A protein and the small-molecule ligand that binds it are described below.
Small molecule (SMILES): Cc1onc(-c2cccnc2Cl)c1C(=O)N1CCN(c2ccc([N+](=O)[O-])cc2Cl)CC1

Binding-site contacts:
Ligand atom C17 contacts residue ASN302 of chain 1.A at 3.5 Å.
Ligand atom C9 contacts residue ASN302 of chain 1.A at 3.7 Å.
Ligand atom C6 contacts residue TYR282 of chain 1.A at 3.7 Å (hydrophobic).
Ligand atom O29 contacts residue GLU46 of chain 1.B at 3.2 Å (salt-bridge).
Ligand atom CL31 contacts residue ARG92 of chain 1.B at 3.2 Å.
Ligand atom O28 contacts residue ASP295 of chain 1.A at 3.0 Å (salt-bridge).
Ligand atom N23 contacts residue ASN302 of chain 1.A at 3.6 Å.
Ligand atom O27 contacts residue SER369 of chain 1.B at 2.4 Å (h-bond).
Ligand atom C19 contacts residue ASN302 of chain 1.A at 3.2 Å.
Ligand atom N25 contacts residue TYR282 of chain 1.A at 3.6 Å (h-bond).
Ligand atom C13 contacts residue TRP97 of chain 1.B at 3.7 Å (hydrophobic).
Ligand atom O29 contacts residue TYR45 of chain 1.B at 3.2 Å.
Ligand atom N21 contacts residue ARG92 of chain 1.B at 3.5 Å (salt-bridge).
Ligand atom O27 contacts residue TYR306 of chain 1.B at 3.6 Å.
Ligand atom C12 contacts residue TYR45 of chain 1.B at 3.7 Å (hydrophobic).
Ligand atom C17 contacts residue ARG298 of chain 1.A at 3.6 Å.
Ligand atom N22 contacts residue TYR45 of chain 1.B at 3.4 Å.
Ligand atom O28 contacts residue TYR289 of chain 1.A at 3.5 Å.
Ligand atom CL30 contacts residue TYR45 of chain 1.B at 3.3 Å.
Ligand atom C14 contacts residue ARG92 of chain 1.B at 3.4 Å.
Ligand atom C1 contacts residue TYR282 of chain 1.A at 3.5 Å (hydrophobic).
Ligand atom C4 contacts residue TYR282 of chain 1.A at 3.5 Å (hydrophobic).
Ligand atom O28 contacts residue LEU299 of chain 1.A at 3.2 Å.
Ligand atom C4 contacts residue ARG298 of chain 1.A at 2.6 Å.
Ligand atom N25 contacts residue ASP295 of chain 1.A at 3.2 Å (salt-bridge).
Ligand atom C5 contacts residue TYR282 of chain 1.A at 3.6 Å (hydrophobic).
Ligand atom C11 contacts residue TYR282 of chain 1.A at 3.4 Å (hydrophobic).
Ligand atom C20 contacts residue TYR45 of chain 1.B at 3.2 Å (hydrophobic).
Ligand atom C10 contacts residue TYR282 of chain 1.A at 3.4 Å (hydrophobic).
Ligand atom C16 contacts residue TYR282 of chain 1.A at 3.5 Å (hydrophobic).
Ligand atom C9 contacts residue TYR282 of chain 1.A at 3.5 Å (hydrophobic).
Ligand atom C13 contacts residue TYR45 of chain 1.B at 3.5 Å (hydrophobic).
Ligand atom C10 contacts residue ARG298 of chain 1.A at 3.6 Å.
Ligand atom O26 contacts residue ARG298 of chain 1.A at 3.5 Å.
Ligand atom C19 contacts residue TYR306 of chain 1.B at 3.6 Å (hydrophobic).
Ligand atom O29 contacts residue TRP97 of chain 1.B at 3.3 Å.
Ligand atom C3 contacts residue ARG298 of chain 1.A at 3.2 Å.
Ligand atom C20 contacts residue TYR306 of chain 1.B at 3.5 Å (hydrophobic).
Ligand atom O26 contacts residue ASP295 of chain 1.A at 3.1 Å.
Ligand atom C15 contacts residue SER369 of chain 1.B at 3.4 Å.

Sequence of chain 1.A:
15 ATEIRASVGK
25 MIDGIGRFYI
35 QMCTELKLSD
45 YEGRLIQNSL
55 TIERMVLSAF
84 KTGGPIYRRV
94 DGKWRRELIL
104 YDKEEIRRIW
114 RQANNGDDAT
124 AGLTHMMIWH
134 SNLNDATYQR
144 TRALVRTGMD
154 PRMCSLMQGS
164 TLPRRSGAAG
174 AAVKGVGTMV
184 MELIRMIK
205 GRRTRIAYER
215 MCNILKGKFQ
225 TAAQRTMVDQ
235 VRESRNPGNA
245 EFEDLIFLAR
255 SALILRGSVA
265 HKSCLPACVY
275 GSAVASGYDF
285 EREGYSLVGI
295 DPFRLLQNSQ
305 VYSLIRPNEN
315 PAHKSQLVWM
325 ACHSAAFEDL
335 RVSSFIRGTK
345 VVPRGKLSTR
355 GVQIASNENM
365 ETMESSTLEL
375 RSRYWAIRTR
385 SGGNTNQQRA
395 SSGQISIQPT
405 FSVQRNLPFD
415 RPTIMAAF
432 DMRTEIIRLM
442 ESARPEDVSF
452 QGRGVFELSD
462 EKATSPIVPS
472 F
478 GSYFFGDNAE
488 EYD

Sequence of chain 1.B:
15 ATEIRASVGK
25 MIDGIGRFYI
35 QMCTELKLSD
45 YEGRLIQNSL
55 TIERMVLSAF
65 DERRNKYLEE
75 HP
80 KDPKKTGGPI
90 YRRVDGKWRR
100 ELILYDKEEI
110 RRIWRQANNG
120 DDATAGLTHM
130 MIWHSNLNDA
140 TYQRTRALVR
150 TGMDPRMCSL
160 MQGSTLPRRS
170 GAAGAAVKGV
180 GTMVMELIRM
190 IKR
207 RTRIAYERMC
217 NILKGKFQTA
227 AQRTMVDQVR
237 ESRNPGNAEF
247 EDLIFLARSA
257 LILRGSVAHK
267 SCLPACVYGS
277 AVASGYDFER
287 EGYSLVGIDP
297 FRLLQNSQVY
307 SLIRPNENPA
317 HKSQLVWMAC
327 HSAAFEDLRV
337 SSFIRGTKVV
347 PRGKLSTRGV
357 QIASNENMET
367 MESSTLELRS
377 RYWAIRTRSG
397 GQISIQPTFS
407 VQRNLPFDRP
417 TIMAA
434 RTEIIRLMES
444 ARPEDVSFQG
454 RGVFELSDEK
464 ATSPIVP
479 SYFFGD